Sequence of chain 2.A:
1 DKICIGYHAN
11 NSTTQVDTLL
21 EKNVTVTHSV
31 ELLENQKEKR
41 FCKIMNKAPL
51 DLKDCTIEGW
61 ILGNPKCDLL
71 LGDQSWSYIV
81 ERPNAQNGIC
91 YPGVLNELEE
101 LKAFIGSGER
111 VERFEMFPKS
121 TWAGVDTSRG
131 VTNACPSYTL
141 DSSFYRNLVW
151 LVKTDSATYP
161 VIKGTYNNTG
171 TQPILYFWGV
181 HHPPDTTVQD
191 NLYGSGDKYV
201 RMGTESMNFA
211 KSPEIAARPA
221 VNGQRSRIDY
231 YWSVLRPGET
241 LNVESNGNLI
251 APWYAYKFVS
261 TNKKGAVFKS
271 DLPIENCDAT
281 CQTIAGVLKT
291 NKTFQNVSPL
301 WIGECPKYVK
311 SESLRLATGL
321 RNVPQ

This protein binds this small molecule.
Small molecule (SMILES): CC(=O)N[C@@H]1[C@@H](O)[C@H](O)[C@@H](CO)O[C@H]1O

Binding-site contacts:
Ligand atom C8 contacts residue LYS22 of chain 2.A at 3.7 Å.
Ligand atom N2 contacts residue ASN23 of chain 2.A at 3.0 Å (h-bond).
Ligand atom O5 contacts residue ASN23 of chain 2.A at 2.3 Å (h-bond).
Ligand atom C4 contacts residue ASN23 of chain 2.A at 4.2 Å.
Ligand atom C5 contacts residue ASN23 of chain 2.A at 3.7 Å.
Ligand atom O5 contacts residue GLN15 of chain 2.A at 4.2 Å.
Ligand atom C1 contacts residue ASN23 of chain 2.A at 1.4 Å.
Ligand atom C3 contacts residue ASN23 of chain 2.A at 3.8 Å.
Ligand atom O6 contacts residue GLN15 of chain 2.A at 3.5 Å (h-bond).
Ligand atom O6 contacts residue ASN23 of chain 2.A at 4.1 Å.
Ligand atom O7 contacts residue ASN23 of chain 2.A at 3.0 Å (h-bond).
Ligand atom C7 contacts residue ASN23 of chain 2.A at 3.2 Å.
Ligand atom C2 contacts residue ASN23 of chain 2.A at 2.5 Å.